This protein binds this small molecule.
Small molecule (SMILES): CC(=O)N[C@H]1[C@H](O[C@H]2[C@H](O)[C@@H](NC(C)=O)CO[C@@H]2CO)O[C@H](CO)[C@@H](O)[C@@H]1O

Sequence of chain 1.B:
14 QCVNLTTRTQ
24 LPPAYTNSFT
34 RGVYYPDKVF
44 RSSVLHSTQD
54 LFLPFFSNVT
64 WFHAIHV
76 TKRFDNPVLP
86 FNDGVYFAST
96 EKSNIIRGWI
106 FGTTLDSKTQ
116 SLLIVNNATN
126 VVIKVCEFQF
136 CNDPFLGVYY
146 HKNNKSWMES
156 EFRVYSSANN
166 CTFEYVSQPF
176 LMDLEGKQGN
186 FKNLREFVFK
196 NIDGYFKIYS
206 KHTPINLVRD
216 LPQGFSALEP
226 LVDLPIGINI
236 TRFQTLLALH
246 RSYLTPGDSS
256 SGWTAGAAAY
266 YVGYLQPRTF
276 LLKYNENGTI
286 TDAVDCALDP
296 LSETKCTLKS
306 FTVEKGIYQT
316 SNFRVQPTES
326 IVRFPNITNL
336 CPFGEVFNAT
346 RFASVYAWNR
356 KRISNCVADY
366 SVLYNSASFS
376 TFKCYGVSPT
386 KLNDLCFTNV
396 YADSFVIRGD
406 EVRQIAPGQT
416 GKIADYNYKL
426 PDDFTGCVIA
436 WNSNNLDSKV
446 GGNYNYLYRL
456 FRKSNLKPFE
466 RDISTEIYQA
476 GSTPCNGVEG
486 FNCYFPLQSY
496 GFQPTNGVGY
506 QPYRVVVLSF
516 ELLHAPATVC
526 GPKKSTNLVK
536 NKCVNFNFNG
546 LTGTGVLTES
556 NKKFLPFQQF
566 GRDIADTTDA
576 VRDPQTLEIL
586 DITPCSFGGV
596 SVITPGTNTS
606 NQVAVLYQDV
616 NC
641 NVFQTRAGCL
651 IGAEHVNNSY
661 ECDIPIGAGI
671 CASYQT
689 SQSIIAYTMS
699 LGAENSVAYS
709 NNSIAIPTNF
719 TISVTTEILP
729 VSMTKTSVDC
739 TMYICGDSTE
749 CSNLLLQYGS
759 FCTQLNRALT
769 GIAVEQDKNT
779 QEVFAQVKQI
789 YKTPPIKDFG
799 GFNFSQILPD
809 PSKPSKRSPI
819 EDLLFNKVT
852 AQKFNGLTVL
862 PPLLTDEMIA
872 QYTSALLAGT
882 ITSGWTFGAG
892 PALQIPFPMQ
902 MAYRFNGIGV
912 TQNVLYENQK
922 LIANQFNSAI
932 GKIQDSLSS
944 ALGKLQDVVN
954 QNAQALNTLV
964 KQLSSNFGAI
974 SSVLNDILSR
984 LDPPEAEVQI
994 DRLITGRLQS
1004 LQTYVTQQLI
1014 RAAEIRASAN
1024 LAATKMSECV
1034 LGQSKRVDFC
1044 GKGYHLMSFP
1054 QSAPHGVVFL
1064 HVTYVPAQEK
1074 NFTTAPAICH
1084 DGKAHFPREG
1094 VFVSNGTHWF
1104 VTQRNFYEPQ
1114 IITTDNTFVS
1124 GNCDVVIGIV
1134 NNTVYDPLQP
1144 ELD

Binding-site contacts:
Ligand atom O7 contacts residue HIS1101 of chain 1.B at 3.9 Å.
Ligand atom C7 contacts residue HIS1101 of chain 1.B at 3.9 Å.
Ligand atom C3 contacts residue ASN1098 of chain 1.B at 3.8 Å.
Ligand atom C5 contacts residue HIS1101 of chain 1.B at 3.4 Å.
Ligand atom C2 contacts residue ASN1098 of chain 1.B at 2.5 Å.
Ligand atom O6 contacts residue PHE1103 of chain 1.B at 3.5 Å.
Ligand atom C6 contacts residue HIS1101 of chain 1.B at 3.6 Å.
Ligand atom O5 contacts residue HIS1101 of chain 1.B at 4.2 Å.
Ligand atom C8 contacts residue ASN1098 of chain 1.B at 4.4 Å.
Ligand atom C1 contacts residue ASN1098 of chain 1.B at 1.4 Å.
Ligand atom C6 contacts residue PHE1103 of chain 1.B at 3.6 Å (hydrophobic).
Ligand atom C7 contacts residue ASN1098 of chain 1.B at 3.3 Å.
Ligand atom O4 contacts residue HIS1101 of chain 1.B at 4.5 Å.
Ligand atom O5 contacts residue PHE1103 of chain 1.B at 4.2 Å.
Ligand atom O7 contacts residue ASN1098 of chain 1.B at 3.3 Å (h-bond).
Ligand atom C4 contacts residue ASN1098 of chain 1.B at 4.2 Å.
Ligand atom C5 contacts residue ASN1098 of chain 1.B at 3.7 Å.
Ligand atom C8 contacts residue HIS1101 of chain 1.B at 3.6 Å.
Ligand atom N2 contacts residue ASN1098 of chain 1.B at 2.9 Å (h-bond).
Ligand atom O5 contacts residue ASN1098 of chain 1.B at 2.4 Å (h-bond).